The protein below binds the small molecule below.
Small molecule (SMILES): Cc1cc(C(=O)NS(=O)(=O)c2ccc(N[C@H](CCN(C)C)CSc3ccccc3)c([N+](=O)[O-])c2)ccc1-c1cccc2c(CCCOc3cccc4ccccc34)c(C(=O)O)nn12

Sequence of chain 1.A:
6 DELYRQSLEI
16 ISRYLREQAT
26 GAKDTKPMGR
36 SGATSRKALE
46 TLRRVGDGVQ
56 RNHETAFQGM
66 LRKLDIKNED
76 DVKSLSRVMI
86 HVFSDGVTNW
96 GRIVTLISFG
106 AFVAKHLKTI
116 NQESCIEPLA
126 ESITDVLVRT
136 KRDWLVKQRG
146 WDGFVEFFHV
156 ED

Binding-site contacts:
Ligand atom C17 contacts residue ALA61 of chain 1.A at 3.5 Å (hydrophobic).
Ligand atom C20 contacts residue MET84 of chain 1.A at 3.8 Å (hydrophobic).
Ligand atom C9 contacts residue PHE104 of chain 1.A at 3.8 Å (hydrophobic).
Ligand atom O60 contacts residue ARG97 of chain 1.A at 3.8 Å.
Ligand atom C3 contacts residue PHE104 of chain 1.A at 3.8 Å (hydrophobic).
Ligand atom C28 contacts residue GLY64 of chain 1.A at 3.8 Å.
Ligand atom C34 contacts residue PHE62 of chain 1.A at 3.7 Å (hydrophobic).
Ligand atom C9 contacts residue LEU80 of chain 1.A at 3.7 Å (hydrophobic).
Ligand atom O57 contacts residue THR60 of chain 1.A at 3.5 Å.
Ligand atom C20 contacts residue PHE104 of chain 1.A at 3.4 Å (hydrophobic).
Ligand atom C23 contacts residue ALA61 of chain 1.A at 3.7 Å (hydrophobic).
Ligand atom C42 contacts residue VAL87 of chain 1.A at 3.8 Å (hydrophobic).
Ligand atom C37 contacts residue ARG97 of chain 1.A at 3.8 Å.
Ligand atom O61 contacts residue LEU101 of chain 1.A at 3.6 Å.
Ligand atom C15 contacts residue GLY64 of chain 1.A at 3.6 Å.
Ligand atom N53 contacts residue THR60 of chain 1.A at 3.8 Å.
Ligand atom C7 contacts residue MET84 of chain 1.A at 3.7 Å (hydrophobic).
Ligand atom C8 contacts residue PHE104 of chain 1.A at 3.6 Å (hydrophobic).
Ligand atom C45 contacts residue VAL87 of chain 1.A at 3.7 Å (hydrophobic).
Ligand atom C5 contacts residue GLY64 of chain 1.A at 3.8 Å.
Ligand atom C13 contacts residue MET84 of chain 1.A at 3.7 Å (hydrophobic).
Ligand atom C4 contacts residue ALA61 of chain 1.A at 3.5 Å (hydrophobic).
Ligand atom C38 contacts residue HIS58 of chain 1.A at 3.8 Å.
Ligand atom C8 contacts residue LEU101 of chain 1.A at 3.6 Å (hydrophobic).
Ligand atom C33 contacts residue PHE62 of chain 1.A at 3.7 Å (hydrophobic).
Ligand atom C14 contacts residue ALA61 of chain 1.A at 3.7 Å (hydrophobic).
Ligand atom C3 contacts residue GLY105 of chain 1.A at 3.8 Å.
Ligand atom C5 contacts residue LYS68 of chain 1.A at 3.5 Å.
Ligand atom C22 contacts residue ALA61 of chain 1.A at 3.7 Å (hydrophobic).
Ligand atom C24 contacts residue THR100 of chain 1.A at 3.7 Å.
Ligand atom C33 contacts residue PHE104 of chain 1.A at 3.6 Å (hydrophobic).
Ligand atom C6 contacts residue MET84 of chain 1.A at 3.8 Å (hydrophobic).
Ligand atom C19 contacts residue PHE104 of chain 1.A at 3.6 Å (hydrophobic).
Ligand atom C7 contacts residue PHE104 of chain 1.A at 3.8 Å (hydrophobic).
Ligand atom C2 contacts residue MET84 of chain 1.A at 3.8 Å (hydrophobic).
Ligand atom C33 contacts residue MET65 of chain 1.A at 3.8 Å (hydrophobic).
Ligand atom O56 contacts residue ARG97 of chain 1.A at 3.1 Å (salt-bridge).
Ligand atom C32 contacts residue PHE104 of chain 1.A at 3.8 Å (hydrophobic).
Ligand atom C34 contacts residue MET65 of chain 1.A at 3.8 Å (hydrophobic).
Ligand atom C3 contacts residue LEU101 of chain 1.A at 3.5 Å (hydrophobic).